The small molecule below binds the protein below.
Small molecule (SMILES): COc1cc(OC)c2c(=O)[nH]c(-c3cc(C)c(OCCO)c(C)c3)nc2c1

Sequence of chain 1.A:
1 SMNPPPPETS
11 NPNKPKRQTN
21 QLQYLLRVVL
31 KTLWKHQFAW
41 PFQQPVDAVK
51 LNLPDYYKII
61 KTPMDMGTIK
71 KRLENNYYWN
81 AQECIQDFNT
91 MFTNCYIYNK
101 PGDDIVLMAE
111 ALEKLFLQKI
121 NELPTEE

Binding-site contacts:
Ligand atom N2 contacts residue LEU53 of chain 1.A at 4.1 Å.
Ligand atom O2 contacts residue VAL46 of chain 1.A at 3.6 Å.
Ligand atom N1 contacts residue ASN99 of chain 1.A at 2.9 Å (h-bond).
Ligand atom C5 contacts residue VAL46 of chain 1.A at 3.7 Å (hydrophobic).
Ligand atom C2 contacts residue PRO41 of chain 1.A at 3.8 Å (hydrophobic).
Ligand atom C8 contacts residue ASN99 of chain 1.A at 3.7 Å.
Ligand atom C2 contacts residue EDO1 of chain 1.C at 4.1 Å.
Ligand atom C3 contacts residue ILE105 of chain 1.A at 3.8 Å (hydrophobic).
Ligand atom O5 contacts residue TYR56 of chain 1.A at 4.0 Å.
Ligand atom C6 contacts residue ILE105 of chain 1.A at 3.8 Å (hydrophobic).
Ligand atom C9 contacts residue LEU53 of chain 1.A at 4.1 Å (hydrophobic).
Ligand atom C7 contacts residue ASN99 of chain 1.A at 3.6 Å.
Ligand atom O1 contacts residue PRO41 of chain 1.A at 3.4 Å.
Ligand atom C16 contacts residue ASN99 of chain 1.A at 4.0 Å.
Ligand atom C5 contacts residue PRO41 of chain 1.A at 3.7 Å (hydrophobic).
Ligand atom C18 contacts residue ASN99 of chain 1.A at 3.1 Å.
Ligand atom N1 contacts residue TYR98 of chain 1.A at 4.1 Å.
Ligand atom C20 contacts residue LEU51 of chain 1.A at 3.6 Å (hydrophobic).
Ligand atom C18 contacts residue LEU53 of chain 1.A at 4.0 Å (hydrophobic).
Ligand atom C3 contacts residue PRO41 of chain 1.A at 3.4 Å (hydrophobic).
Ligand atom O5 contacts residue ASN99 of chain 1.A at 2.8 Å (h-bond).
Ligand atom C5 contacts residue PHE42 of chain 1.A at 3.5 Å (hydrophobic).
Ligand atom C9 contacts residue ASN99 of chain 1.A at 3.7 Å.
Ligand atom O2 contacts residue ILE105 of chain 1.A at 4.0 Å.
Ligand atom C1 contacts residue EDO1 of chain 1.C at 3.9 Å.
Ligand atom N1 contacts residue ILE105 of chain 1.A at 4.0 Å.
Ligand atom C1 contacts residue TRP40 of chain 1.A at 3.8 Å (hydrophobic).
Ligand atom C13 contacts residue LEU53 of chain 1.A at 4.0 Å (hydrophobic).
Ligand atom C2 contacts residue LEU51 of chain 1.A at 3.8 Å (hydrophobic).
Ligand atom C8 contacts residue LEU53 of chain 1.A at 4.0 Å (hydrophobic).
Ligand atom C1 contacts residue LEU51 of chain 1.A at 3.8 Å (hydrophobic).
Ligand atom C4 contacts residue VAL46 of chain 1.A at 4.0 Å (hydrophobic).
Ligand atom C17 contacts residue TYR98 of chain 1.A at 3.8 Å (hydrophobic).
Ligand atom C16 contacts residue LEU53 of chain 1.A at 4.0 Å (hydrophobic).
Ligand atom C18 contacts residue TYR98 of chain 1.A at 3.7 Å (hydrophobic).
Ligand atom C14 contacts residue LEU53 of chain 1.A at 3.8 Å (hydrophobic).
Ligand atom O1 contacts residue LEU51 of chain 1.A at 4.0 Å.
Ligand atom C20 contacts residue EDO1 of chain 1.C at 3.7 Å.
Ligand atom C4 contacts residue ILE105 of chain 1.A at 3.7 Å (hydrophobic).
Ligand atom C7 contacts residue ILE105 of chain 1.A at 3.9 Å (hydrophobic).